A protein and the small-molecule ligand that binds it are described below.
Small molecule (SMILES): CC(C)CCC[C@@H](C)[C@H]1CC[C@H]2[C@@H]3CC=C4C[C@@H](O)CC[C@]4(C)[C@H]3CC[C@]12C

Binding-site contacts:
Ligand atom C4 contacts residue VAL66 of chain 1.E at 4.3 Å (hydrophobic).
Ligand atom C19 contacts residue VAL66 of chain 1.E at 3.8 Å (hydrophobic).
Ligand atom C19 contacts residue CYS150 of chain 1.E at 4.4 Å (hydrophobic).
Ligand atom C22 contacts residue TRP154 of chain 1.E at 4.0 Å (hydrophobic).
Ligand atom C27 contacts residue ALA155 of chain 1.E at 4.4 Å (hydrophobic).
Ligand atom C18 contacts residue TRP154 of chain 1.E at 3.4 Å (hydrophobic).
Ligand atom C21 contacts residue TRP154 of chain 1.E at 3.9 Å (hydrophobic).
Ligand atom C7 contacts residue LEU69 of chain 1.E at 4.3 Å (hydrophobic).
Ligand atom C27 contacts residue TRP154 of chain 1.E at 4.2 Å (hydrophobic).
Ligand atom C6 contacts residue LEU69 of chain 1.E at 3.7 Å (hydrophobic).
Ligand atom C18 contacts residue SER70 of chain 1.E at 4.2 Å.
Ligand atom C27 contacts residue LEU158 of chain 1.E at 3.8 Å (hydrophobic).
Ligand atom O1 contacts residue ARG61 of chain 1.E at 4.4 Å.
Ligand atom O1 contacts residue VAL66 of chain 1.E at 4.3 Å.
Ligand atom C2 contacts residue ALA147 of chain 1.E at 4.0 Å (hydrophobic).

Sequence of chain 1.E:
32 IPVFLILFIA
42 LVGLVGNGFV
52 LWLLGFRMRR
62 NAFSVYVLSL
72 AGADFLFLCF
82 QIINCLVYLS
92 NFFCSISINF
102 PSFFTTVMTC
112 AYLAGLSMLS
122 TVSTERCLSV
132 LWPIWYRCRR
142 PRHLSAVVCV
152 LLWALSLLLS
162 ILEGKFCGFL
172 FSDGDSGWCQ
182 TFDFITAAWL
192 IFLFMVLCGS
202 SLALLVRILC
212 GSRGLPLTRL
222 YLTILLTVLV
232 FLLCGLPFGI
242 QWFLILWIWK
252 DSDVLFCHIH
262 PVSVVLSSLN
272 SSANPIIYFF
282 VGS